Binding-site contacts:
Ligand atom OXT contacts residue TYR766 of chain 1.B at 3.0 Å.
Ligand atom C contacts residue TRP696 of chain 1.A at 4.2 Å (hydrophobic).
Ligand atom C contacts residue HIS583 of chain 1.A at 4.2 Å.
Ligand atom OXT contacts residue TRP696 of chain 1.A at 4.3 Å.
Ligand atom OXT contacts residue HIS767 of chain 1.B at 2.2 Å (h-bond).
Ligand atom O contacts residue HIS767 of chain 1.B at 3.5 Å (h-bond).
Ligand atom C contacts residue TYR766 of chain 1.B at 3.1 Å (hydrophobic).
Ligand atom CA contacts residue HIS767 of chain 1.B at 4.2 Å.
Ligand atom CA contacts residue TRQ697 of chain 1.A at 3.8 Å.
Ligand atom OXT contacts residue PHE316 of chain 1.A at 4.4 Å.
Ligand atom N contacts residue SER681 of chain 1.A at 4.0 Å.
Ligand atom OXT contacts residue SER681 of chain 1.A at 2.9 Å (h-bond).
Ligand atom C contacts residue PHE316 of chain 1.A at 3.8 Å (hydrophobic).
Ligand atom C contacts residue HIS767 of chain 1.B at 3.1 Å.
Ligand atom CA contacts residue CYS682 of chain 1.A at 4.4 Å (hydrophobic).
Ligand atom CA contacts residue PHE316 of chain 1.A at 3.6 Å (hydrophobic).
Ligand atom OXT contacts residue TYR772 of chain 1.A at 4.3 Å.
Ligand atom O contacts residue PHE316 of chain 1.A at 3.8 Å.
Ligand atom CA contacts residue SER681 of chain 1.A at 3.2 Å.
Ligand atom O contacts residue TYR766 of chain 1.B at 2.2 Å (h-bond).
Ligand atom C contacts residue SER681 of chain 1.A at 3.5 Å.
Ligand atom O contacts residue HIS583 of chain 1.A at 3.0 Å (h-bond).
Ligand atom O contacts residue TRP696 of chain 1.A at 4.1 Å.
Ligand atom CA contacts residue TRP696 of chain 1.A at 4.4 Å (hydrophobic).
Ligand atom N contacts residue HIS583 of chain 1.A at 3.3 Å (h-bond).
Ligand atom N contacts residue TRQ697 of chain 1.A at 2.3 Å (h-bond).
Ligand atom CA contacts residue HIS583 of chain 1.A at 4.2 Å.
Ligand atom N contacts residue PHE316 of chain 1.A at 4.1 Å.
Ligand atom N contacts residue TRP696 of chain 1.A at 4.2 Å.

Sequence of chain 1.A:
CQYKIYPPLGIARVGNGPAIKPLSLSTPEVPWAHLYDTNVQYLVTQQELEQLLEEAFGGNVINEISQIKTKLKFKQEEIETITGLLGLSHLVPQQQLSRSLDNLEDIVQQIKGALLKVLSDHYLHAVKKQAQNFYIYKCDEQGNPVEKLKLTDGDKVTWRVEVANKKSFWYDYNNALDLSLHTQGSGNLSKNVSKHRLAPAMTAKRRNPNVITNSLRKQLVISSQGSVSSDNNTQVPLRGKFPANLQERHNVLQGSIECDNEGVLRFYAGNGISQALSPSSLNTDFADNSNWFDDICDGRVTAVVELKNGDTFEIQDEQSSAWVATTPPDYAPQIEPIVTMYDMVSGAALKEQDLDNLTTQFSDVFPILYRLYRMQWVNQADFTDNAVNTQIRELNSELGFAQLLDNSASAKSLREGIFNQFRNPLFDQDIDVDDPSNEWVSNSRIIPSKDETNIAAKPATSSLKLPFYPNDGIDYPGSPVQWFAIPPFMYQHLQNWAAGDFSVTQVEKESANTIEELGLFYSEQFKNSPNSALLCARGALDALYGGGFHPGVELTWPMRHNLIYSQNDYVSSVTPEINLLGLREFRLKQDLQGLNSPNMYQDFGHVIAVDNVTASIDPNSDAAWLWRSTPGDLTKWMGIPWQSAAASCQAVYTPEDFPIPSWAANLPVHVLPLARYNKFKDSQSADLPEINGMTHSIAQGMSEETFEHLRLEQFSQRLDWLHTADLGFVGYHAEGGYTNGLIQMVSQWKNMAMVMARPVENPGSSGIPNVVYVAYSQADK

The protein below binds the small molecule below.
Small molecule (SMILES): NCC(=O)O

Sequence of chain 1.B:
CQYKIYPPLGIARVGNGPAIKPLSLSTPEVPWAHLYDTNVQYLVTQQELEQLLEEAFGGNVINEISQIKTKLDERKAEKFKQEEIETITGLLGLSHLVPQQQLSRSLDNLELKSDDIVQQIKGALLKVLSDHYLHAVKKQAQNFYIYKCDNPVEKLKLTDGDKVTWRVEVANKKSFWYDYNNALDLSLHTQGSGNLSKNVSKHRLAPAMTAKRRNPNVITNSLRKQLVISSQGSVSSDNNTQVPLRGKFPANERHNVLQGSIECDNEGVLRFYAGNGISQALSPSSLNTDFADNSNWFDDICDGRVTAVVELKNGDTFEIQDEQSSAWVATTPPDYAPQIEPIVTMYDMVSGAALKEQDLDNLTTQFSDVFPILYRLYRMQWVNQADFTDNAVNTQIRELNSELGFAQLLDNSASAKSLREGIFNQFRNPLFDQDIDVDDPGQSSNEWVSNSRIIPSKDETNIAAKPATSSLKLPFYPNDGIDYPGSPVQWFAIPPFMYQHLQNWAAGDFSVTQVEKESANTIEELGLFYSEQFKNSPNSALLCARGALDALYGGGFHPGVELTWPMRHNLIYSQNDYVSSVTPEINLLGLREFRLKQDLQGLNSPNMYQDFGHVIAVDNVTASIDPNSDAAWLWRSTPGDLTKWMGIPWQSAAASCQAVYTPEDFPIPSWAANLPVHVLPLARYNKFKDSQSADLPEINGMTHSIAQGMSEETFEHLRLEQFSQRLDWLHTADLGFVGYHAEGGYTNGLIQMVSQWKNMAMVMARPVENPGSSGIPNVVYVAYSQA